Sequence of chain 1.B:
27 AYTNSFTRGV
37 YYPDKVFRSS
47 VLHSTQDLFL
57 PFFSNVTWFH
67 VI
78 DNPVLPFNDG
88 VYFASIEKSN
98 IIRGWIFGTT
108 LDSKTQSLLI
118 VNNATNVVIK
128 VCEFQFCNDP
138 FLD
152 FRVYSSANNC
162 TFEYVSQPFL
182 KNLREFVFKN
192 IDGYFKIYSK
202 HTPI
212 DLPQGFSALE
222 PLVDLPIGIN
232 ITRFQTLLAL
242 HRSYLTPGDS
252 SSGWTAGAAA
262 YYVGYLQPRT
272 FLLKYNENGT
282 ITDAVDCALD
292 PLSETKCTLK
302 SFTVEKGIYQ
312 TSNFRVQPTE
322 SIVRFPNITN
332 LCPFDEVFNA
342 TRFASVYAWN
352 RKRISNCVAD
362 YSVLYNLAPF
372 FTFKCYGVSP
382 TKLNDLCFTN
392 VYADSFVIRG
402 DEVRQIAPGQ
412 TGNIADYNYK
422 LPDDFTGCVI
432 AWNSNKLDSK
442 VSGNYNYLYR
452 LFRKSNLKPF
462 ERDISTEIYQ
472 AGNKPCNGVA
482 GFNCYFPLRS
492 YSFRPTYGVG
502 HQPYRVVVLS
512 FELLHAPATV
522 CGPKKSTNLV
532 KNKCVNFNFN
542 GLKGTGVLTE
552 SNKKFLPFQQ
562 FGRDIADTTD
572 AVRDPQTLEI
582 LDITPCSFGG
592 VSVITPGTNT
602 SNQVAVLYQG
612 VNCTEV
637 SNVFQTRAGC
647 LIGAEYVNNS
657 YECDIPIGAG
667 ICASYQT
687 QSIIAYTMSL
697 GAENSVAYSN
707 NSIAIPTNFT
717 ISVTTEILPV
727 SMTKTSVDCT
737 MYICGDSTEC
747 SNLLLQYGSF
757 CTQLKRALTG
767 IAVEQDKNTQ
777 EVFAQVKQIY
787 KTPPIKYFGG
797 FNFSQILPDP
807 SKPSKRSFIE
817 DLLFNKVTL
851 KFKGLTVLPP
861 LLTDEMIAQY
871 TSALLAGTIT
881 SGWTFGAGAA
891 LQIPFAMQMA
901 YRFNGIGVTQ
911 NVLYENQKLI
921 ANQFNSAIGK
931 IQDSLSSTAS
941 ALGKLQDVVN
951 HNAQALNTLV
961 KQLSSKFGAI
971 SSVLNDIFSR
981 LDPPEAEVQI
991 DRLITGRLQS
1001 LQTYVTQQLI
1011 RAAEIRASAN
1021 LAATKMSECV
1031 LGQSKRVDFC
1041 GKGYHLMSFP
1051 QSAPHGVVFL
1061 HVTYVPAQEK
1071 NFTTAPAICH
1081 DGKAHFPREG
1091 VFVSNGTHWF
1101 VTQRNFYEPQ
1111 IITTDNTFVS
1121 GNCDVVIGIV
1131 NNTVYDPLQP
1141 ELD

The protein below binds the small molecule below.
Small molecule (SMILES): CC(=O)N[C@@H]1[C@@H](O)[C@H](O)[C@@H](CO)O[C@H]1O

Binding-site contacts:
Ligand atom C3 contacts residue ASN1131 of chain 1.B at 3.9 Å.
Ligand atom C4 contacts residue ASN1131 of chain 1.B at 4.3 Å.
Ligand atom C1 contacts residue ASN1131 of chain 1.B at 1.5 Å.
Ligand atom N2 contacts residue ASN1131 of chain 1.B at 2.9 Å (h-bond).
Ligand atom O7 contacts residue ASN1131 of chain 1.B at 2.7 Å (h-bond).
Ligand atom O6 contacts residue ILE1129 of chain 1.B at 3.9 Å.
Ligand atom C8 contacts residue ASN1131 of chain 1.B at 4.2 Å.
Ligand atom C5 contacts residue ASN1131 of chain 1.B at 3.7 Å.
Ligand atom O5 contacts residue ASN1131 of chain 1.B at 2.4 Å (h-bond).
Ligand atom C7 contacts residue ASN1131 of chain 1.B at 3.0 Å.
Ligand atom C2 contacts residue ASN1131 of chain 1.B at 2.5 Å.